Binding-site contacts:
Ligand atom O4 contacts residue HIS72 of chain 1.A at 2.9 Å (h-bond).
Ligand atom C3 contacts residue HIS74 of chain 1.A at 3.9 Å.
Ligand atom O4 contacts residue HIS74 of chain 1.A at 3.5 Å.
Ligand atom C4 contacts residue HIS74 of chain 1.A at 3.4 Å.
Ligand atom C4 contacts residue HIS72 of chain 1.A at 3.2 Å.
Ligand atom C6 contacts residue HIS72 of chain 1.A at 3.5 Å.
Ligand atom C6 contacts residue PHE73 of chain 1.A at 3.8 Å (hydrophobic).
Ligand atom O6 contacts residue HIS72 of chain 1.A at 4.4 Å.
Ligand atom C5 contacts residue HIS72 of chain 1.A at 3.8 Å.
Ligand atom O3 contacts residue HIS74 of chain 1.A at 3.7 Å.
Ligand atom O6 contacts residue PHE73 of chain 1.A at 3.7 Å.

Sequence of chain 1.A:
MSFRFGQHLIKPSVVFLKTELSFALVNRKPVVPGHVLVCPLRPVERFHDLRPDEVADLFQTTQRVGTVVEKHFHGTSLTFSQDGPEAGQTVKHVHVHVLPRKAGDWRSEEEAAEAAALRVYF

A protein and the small-molecule ligand that binds it are described below.
Small molecule (SMILES): OC[C@H]1O[C@](O)(CO)[C@@H](O)[C@@H]1O